Sequence of chain 1.C:
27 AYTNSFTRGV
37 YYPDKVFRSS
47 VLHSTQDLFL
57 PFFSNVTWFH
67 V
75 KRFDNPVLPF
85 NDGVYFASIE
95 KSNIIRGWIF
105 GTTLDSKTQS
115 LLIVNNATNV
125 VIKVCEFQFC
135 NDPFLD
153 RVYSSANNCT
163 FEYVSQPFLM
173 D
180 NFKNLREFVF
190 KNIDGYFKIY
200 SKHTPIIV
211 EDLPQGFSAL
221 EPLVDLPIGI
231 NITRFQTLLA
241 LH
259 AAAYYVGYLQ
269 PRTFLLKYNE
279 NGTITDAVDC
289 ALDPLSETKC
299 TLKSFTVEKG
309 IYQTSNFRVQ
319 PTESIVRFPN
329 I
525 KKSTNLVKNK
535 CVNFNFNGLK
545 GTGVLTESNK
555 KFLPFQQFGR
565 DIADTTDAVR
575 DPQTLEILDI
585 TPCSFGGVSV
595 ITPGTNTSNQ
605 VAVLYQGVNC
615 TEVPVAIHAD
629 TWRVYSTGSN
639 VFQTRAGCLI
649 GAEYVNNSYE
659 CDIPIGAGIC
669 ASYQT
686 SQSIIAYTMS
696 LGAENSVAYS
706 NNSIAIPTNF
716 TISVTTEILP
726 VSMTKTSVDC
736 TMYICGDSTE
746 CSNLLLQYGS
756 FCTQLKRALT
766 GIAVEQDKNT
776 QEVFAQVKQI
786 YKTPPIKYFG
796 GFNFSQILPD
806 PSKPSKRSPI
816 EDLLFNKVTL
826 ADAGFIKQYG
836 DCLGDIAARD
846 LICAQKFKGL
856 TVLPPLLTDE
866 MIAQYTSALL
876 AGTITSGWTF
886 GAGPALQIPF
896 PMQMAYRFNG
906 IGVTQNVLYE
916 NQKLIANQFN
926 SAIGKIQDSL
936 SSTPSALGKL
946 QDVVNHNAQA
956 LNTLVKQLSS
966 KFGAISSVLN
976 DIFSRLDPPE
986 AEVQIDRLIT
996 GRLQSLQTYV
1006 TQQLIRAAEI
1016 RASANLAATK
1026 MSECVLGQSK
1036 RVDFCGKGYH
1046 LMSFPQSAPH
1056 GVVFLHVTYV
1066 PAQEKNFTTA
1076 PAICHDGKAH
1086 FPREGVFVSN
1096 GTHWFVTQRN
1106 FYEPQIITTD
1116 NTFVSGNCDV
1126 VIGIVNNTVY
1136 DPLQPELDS

The small molecule below binds the protein below.
Small molecule (SMILES): CC(=O)N[C@@H]1[C@@H](O)[C@H](O)[C@@H](CO)O[C@H]1O

Binding-site contacts:
Ligand atom O5 contacts residue ASN1131 of chain 1.C at 2.4 Å (h-bond).
Ligand atom C5 contacts residue ASN1131 of chain 1.C at 3.6 Å.
Ligand atom O7 contacts residue ASN1131 of chain 1.C at 3.7 Å.
Ligand atom C1 contacts residue ASN1131 of chain 1.C at 1.4 Å.
Ligand atom C4 contacts residue ASN1131 of chain 1.C at 4.2 Å.
Ligand atom C2 contacts residue ASN1131 of chain 1.C at 2.4 Å.
Ligand atom N2 contacts residue ASN1131 of chain 1.C at 2.9 Å (h-bond).
Ligand atom C8 contacts residue ILE1129 of chain 1.C at 4.3 Å (hydrophobic).
Ligand atom C3 contacts residue ASN1131 of chain 1.C at 3.8 Å.
Ligand atom C7 contacts residue ASN1131 of chain 1.C at 3.5 Å.